This protein binds this small molecule.
Small molecule (SMILES): O=C1CCN(c2ncc(C(F)(F)F)c(C3=C(c4c[nH]c5ccccc45)C(=O)NC3=O)n2)CC1

Sequence of chain 1.A:
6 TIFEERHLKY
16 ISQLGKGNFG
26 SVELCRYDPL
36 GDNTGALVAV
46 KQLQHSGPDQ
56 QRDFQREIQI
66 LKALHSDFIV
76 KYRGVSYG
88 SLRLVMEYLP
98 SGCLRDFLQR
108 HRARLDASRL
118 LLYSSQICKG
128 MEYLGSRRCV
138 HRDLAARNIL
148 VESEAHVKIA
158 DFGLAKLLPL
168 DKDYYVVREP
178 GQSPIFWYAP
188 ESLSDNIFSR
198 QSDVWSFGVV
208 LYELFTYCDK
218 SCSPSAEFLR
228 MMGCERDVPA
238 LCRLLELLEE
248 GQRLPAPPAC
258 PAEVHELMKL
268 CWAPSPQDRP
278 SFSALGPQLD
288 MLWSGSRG

Binding-site contacts:
Ligand atom O26 contacts residue ARG144 of chain 1.A at 3.8 Å.
Ligand atom N30 contacts residue VAL75 of chain 1.A at 3.7 Å.
Ligand atom C28 contacts residue ALA44 of chain 1.A at 3.9 Å (hydrophobic).
Ligand atom C20 contacts residue PHE24 of chain 1.A at 3.7 Å (hydrophobic).
Ligand atom F3 contacts residue ALA44 of chain 1.A at 3.6 Å.
Ligand atom N9 contacts residue ASP158 of chain 1.A at 3.5 Å.
Ligand atom C29 contacts residue GLU94 of chain 1.A at 3.4 Å.
Ligand atom O33 contacts residue MET93 of chain 1.A at 3.4 Å.
Ligand atom C13 contacts residue LEU147 of chain 1.A at 3.8 Å (hydrophobic).
Ligand atom C29 contacts residue ALA44 of chain 1.A at 3.4 Å (hydrophobic).
Ligand atom C16 contacts residue ARG144 of chain 1.A at 3.6 Å.
Ligand atom O34 contacts residue ALA44 of chain 1.A at 3.6 Å.
Ligand atom O33 contacts residue VAL75 of chain 1.A at 3.5 Å.
Ligand atom F3 contacts residue VAL27 of chain 1.A at 3.4 Å.
Ligand atom C32 contacts residue LEU147 of chain 1.A at 3.7 Å (hydrophobic).
Ligand atom C44 contacts residue PHE24 of chain 1.A at 3.8 Å (hydrophobic).
Ligand atom C8 contacts residue ASP158 of chain 1.A at 3.9 Å.
Ligand atom O34 contacts residue TYR95 of chain 1.A at 3.4 Å.
Ligand atom O34 contacts residue LEU96 of chain 1.A at 3.0 Å (h-bond).
Ligand atom C46 contacts residue LEU19 of chain 1.A at 3.4 Å (hydrophobic).
Ligand atom F1 contacts residue MET93 of chain 1.A at 3.5 Å.
Ligand atom C27 contacts residue LEU147 of chain 1.A at 3.5 Å (hydrophobic).
Ligand atom C32 contacts residue VAL75 of chain 1.A at 3.8 Å (hydrophobic).
Ligand atom C20 contacts residue ARG144 of chain 1.A at 3.8 Å.
Ligand atom F4 contacts residue VAL27 of chain 1.A at 3.2 Å.
Ligand atom C36 contacts residue LEU147 of chain 1.A at 3.6 Å (hydrophobic).
Ligand atom C28 contacts residue LEU147 of chain 1.A at 3.5 Å (hydrophobic).
Ligand atom C19 contacts residue ARG144 of chain 1.A at 3.6 Å.
Ligand atom C13 contacts residue ARG144 of chain 1.A at 3.3 Å.
Ligand atom C29 contacts residue LEU147 of chain 1.A at 3.6 Å (hydrophobic).
Ligand atom C23 contacts residue ARG144 of chain 1.A at 3.9 Å.
Ligand atom N30 contacts residue GLU94 of chain 1.A at 2.8 Å (salt-bridge).
Ligand atom O34 contacts residue GLU94 of chain 1.A at 3.3 Å (salt-bridge).
Ligand atom C42 contacts residue VAL27 of chain 1.A at 3.7 Å (hydrophobic).
Ligand atom C23 contacts residue ASN145 of chain 1.A at 3.2 Å.
Ligand atom N30 contacts residue ALA44 of chain 1.A at 3.6 Å.
Ligand atom F4 contacts residue LYS46 of chain 1.A at 3.2 Å.
Ligand atom N30 contacts residue LEU147 of chain 1.A at 3.7 Å.
Ligand atom C48 contacts residue LEU19 of chain 1.A at 3.6 Å (hydrophobic).
Ligand atom C23 contacts residue ASP158 of chain 1.A at 3.7 Å.